Sequence of chain 2.D:
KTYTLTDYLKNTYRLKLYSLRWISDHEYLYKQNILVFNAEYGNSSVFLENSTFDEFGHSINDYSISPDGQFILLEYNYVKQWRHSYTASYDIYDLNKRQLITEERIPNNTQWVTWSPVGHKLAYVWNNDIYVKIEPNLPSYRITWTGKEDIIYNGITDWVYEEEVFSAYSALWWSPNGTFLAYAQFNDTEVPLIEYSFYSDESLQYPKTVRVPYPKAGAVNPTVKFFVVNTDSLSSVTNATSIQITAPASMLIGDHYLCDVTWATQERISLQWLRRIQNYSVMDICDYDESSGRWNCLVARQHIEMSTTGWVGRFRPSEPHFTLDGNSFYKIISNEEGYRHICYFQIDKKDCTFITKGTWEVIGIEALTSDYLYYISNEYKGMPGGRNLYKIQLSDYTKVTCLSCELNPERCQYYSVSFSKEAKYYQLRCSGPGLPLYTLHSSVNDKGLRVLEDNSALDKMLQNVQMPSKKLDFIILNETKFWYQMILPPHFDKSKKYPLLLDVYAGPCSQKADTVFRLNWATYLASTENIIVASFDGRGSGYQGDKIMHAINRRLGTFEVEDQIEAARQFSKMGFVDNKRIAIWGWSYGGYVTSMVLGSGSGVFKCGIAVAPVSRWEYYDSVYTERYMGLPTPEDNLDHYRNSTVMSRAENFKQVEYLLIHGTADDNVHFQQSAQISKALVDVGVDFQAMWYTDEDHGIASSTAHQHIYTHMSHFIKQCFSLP

Binding-site contacts:
Ligand atom C7 contacts residue ARG121 of chain 2.D at 4.3 Å.
Ligand atom C8 contacts residue ASN124 of chain 2.D at 4.1 Å.
Ligand atom C3 contacts residue ASN124 of chain 2.D at 3.8 Å.
Ligand atom C8 contacts residue ILE122 of chain 2.D at 3.5 Å (hydrophobic).
Ligand atom C5 contacts residue ASN124 of chain 2.D at 3.7 Å.
Ligand atom C8 contacts residue ARG121 of chain 2.D at 3.5 Å.
Ligand atom O5 contacts residue ASN124 of chain 2.D at 2.4 Å (h-bond).
Ligand atom C7 contacts residue ASN124 of chain 2.D at 3.3 Å.
Ligand atom C1 contacts residue ASN124 of chain 2.D at 1.5 Å.
Ligand atom N2 contacts residue ASN124 of chain 2.D at 2.9 Å (h-bond).
Ligand atom O7 contacts residue ASN124 of chain 2.D at 3.4 Å (h-bond).
Ligand atom C2 contacts residue ASN124 of chain 2.D at 2.4 Å.
Ligand atom C4 contacts residue ASN124 of chain 2.D at 4.2 Å.
Ligand atom C8 contacts residue PRO123 of chain 2.D at 4.5 Å (hydrophobic).

A protein and the small-molecule ligand that binds it are described below.
Small molecule (SMILES): CC(=O)N[C@@H]1[C@@H](O)[C@H](O)[C@@H](CO)O[C@H]1O